Sequence of chain 1.A:
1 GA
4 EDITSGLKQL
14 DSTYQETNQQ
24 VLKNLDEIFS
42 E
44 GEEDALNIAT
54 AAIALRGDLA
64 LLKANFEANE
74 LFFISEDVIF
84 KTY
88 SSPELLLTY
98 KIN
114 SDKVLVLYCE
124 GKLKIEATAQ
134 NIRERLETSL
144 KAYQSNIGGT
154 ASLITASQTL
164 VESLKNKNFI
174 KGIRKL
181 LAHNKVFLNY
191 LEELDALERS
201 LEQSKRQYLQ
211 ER

This small molecule binds to this protein.
Small molecule (SMILES): C[C@H](O)[C@@H](C)O

Binding-site contacts:
Ligand atom C04 contacts residue SER160 of chain 1.A at 4.5 Å.
Ligand atom C05 contacts residue GLN161 of chain 1.A at 3.5 Å.
Ligand atom C03 contacts residue LEU163 of chain 1.A at 3.8 Å (hydrophobic).
Ligand atom O6 contacts residue SER160 of chain 1.A at 4.2 Å.
Ligand atom O6 contacts residue GLN161 of chain 1.A at 4.0 Å.
Ligand atom C05 contacts residue THR162 of chain 1.A at 4.2 Å.
Ligand atom C05 contacts residue SER160 of chain 1.A at 4.3 Å.
Ligand atom C04 contacts residue LEU163 of chain 1.A at 3.7 Å (hydrophobic).
Ligand atom C01 contacts residue GLN161 of chain 1.A at 3.8 Å.
Ligand atom C04 contacts residue THR162 of chain 1.A at 4.4 Å.
Ligand atom O06 contacts residue SER160 of chain 1.A at 3.5 Å (h-bond).
Ligand atom C01 contacts residue THR162 of chain 1.A at 4.3 Å.